Sequence of chain 1.L:
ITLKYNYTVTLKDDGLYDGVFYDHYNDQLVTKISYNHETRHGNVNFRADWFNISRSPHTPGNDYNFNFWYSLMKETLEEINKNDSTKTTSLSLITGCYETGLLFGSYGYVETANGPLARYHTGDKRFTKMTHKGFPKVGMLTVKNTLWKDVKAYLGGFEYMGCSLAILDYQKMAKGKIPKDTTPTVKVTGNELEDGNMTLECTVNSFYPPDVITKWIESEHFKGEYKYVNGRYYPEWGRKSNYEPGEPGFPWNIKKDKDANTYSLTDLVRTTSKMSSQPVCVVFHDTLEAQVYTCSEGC

Binding-site contacts:
Ligand atom O6 contacts residue TYR22 of chain 1.L at 3.0 Å.
Ligand atom O7 contacts residue ASN6 of chain 1.L at 3.2 Å (h-bond).
Ligand atom O7 contacts residue ILE94 of chain 1.L at 4.4 Å.
Ligand atom C7 contacts residue LYS4 of chain 1.L at 4.2 Å.
Ligand atom C8 contacts residue PRO248 of chain 1.L at 4.4 Å (hydrophobic).
Ligand atom O6 contacts residue VAL20 of chain 1.L at 4.4 Å.
Ligand atom C6 contacts residue TYR22 of chain 1.L at 4.4 Å (hydrophobic).
Ligand atom C8 contacts residue TYR109 of chain 1.L at 4.4 Å (hydrophobic).
Ligand atom N2 contacts residue GLU111 of chain 1.L at 3.7 Å.
Ligand atom N2 contacts residue ASN6 of chain 1.L at 2.9 Å (h-bond).
Ligand atom C8 contacts residue ILE94 of chain 1.L at 3.5 Å (hydrophobic).
Ligand atom C2 contacts residue ASN6 of chain 1.L at 2.5 Å.
Ligand atom C5 contacts residue ASN6 of chain 1.L at 3.7 Å.
Ligand atom C1 contacts residue ASN6 of chain 1.L at 1.4 Å.
Ligand atom C1 contacts residue THR8 of chain 1.L at 3.6 Å.
Ligand atom C7 contacts residue ASN6 of chain 1.L at 3.3 Å.
Ligand atom O5 contacts residue ASN6 of chain 1.L at 2.4 Å (h-bond).
Ligand atom C7 contacts residue GLU111 of chain 1.L at 4.2 Å.
Ligand atom C7 contacts residue ILE94 of chain 1.L at 3.6 Å (hydrophobic).
Ligand atom O5 contacts residue THR8 of chain 1.L at 3.8 Å.
Ligand atom C5 contacts residue THR8 of chain 1.L at 3.9 Å.
Ligand atom C8 contacts residue GLU111 of chain 1.L at 3.7 Å.
Ligand atom C3 contacts residue ASN6 of chain 1.L at 3.8 Å.
Ligand atom C3 contacts residue GLU111 of chain 1.L at 4.5 Å.
Ligand atom C4 contacts residue ASN6 of chain 1.L at 4.2 Å.
Ligand atom O5 contacts residue TYR22 of chain 1.L at 4.3 Å.
Ligand atom O3 contacts residue GLU111 of chain 1.L at 4.2 Å.
Ligand atom C1 contacts residue SER92 of chain 1.L at 4.5 Å.
Ligand atom N2 contacts residue ILE94 of chain 1.L at 3.5 Å.
Ligand atom O7 contacts residue LYS4 of chain 1.L at 3.1 Å (salt-bridge).

This small molecule binds to this protein.
Small molecule (SMILES): CC(=O)N[C@@H]1[C@@H](O)[C@H](O)[C@@H](CO)O[C@H]1O